This small molecule binds to this protein.
Small molecule (SMILES): O=C(O)c1ccc2cc1OCCOCCNc1ccn3ncc-2c3n1

Sequence of chain 1.A:
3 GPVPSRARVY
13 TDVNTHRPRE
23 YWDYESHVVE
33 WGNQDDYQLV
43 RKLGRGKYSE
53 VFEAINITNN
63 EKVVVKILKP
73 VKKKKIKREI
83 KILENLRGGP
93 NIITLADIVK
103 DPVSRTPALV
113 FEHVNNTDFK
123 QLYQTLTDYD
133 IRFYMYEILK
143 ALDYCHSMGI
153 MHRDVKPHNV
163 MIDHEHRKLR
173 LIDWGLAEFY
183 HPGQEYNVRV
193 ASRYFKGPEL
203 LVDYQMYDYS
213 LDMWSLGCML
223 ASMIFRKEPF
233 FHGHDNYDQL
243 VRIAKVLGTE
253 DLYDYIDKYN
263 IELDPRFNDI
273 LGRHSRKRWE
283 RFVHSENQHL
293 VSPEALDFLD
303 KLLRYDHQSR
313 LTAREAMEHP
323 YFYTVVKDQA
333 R

Binding-site contacts:
Ligand atom O3 contacts residue ILE174 of chain 1.A at 3.9 Å.
Ligand atom O1 contacts residue ILE174 of chain 1.A at 3.4 Å.
Ligand atom O3 contacts residue ASP175 of chain 1.A at 2.9 Å (salt-bridge).
Ligand atom O contacts residue LYS68 of chain 1.A at 2.9 Å (salt-bridge).
Ligand atom N2 contacts residue HIS115 of chain 1.A at 3.8 Å.
Ligand atom C3 contacts residue ILE95 of chain 1.A at 3.9 Å (hydrophobic).
Ligand atom C12 contacts residue MET163 of chain 1.A at 3.6 Å (hydrophobic).
Ligand atom C contacts residue LYS68 of chain 1.A at 3.6 Å.
Ligand atom C2 contacts residue ILE174 of chain 1.A at 3.9 Å (hydrophobic).
Ligand atom O3 contacts residue LYS68 of chain 1.A at 3.8 Å.
Ligand atom N1 contacts residue MET163 of chain 1.A at 3.8 Å.
Ligand atom C6 contacts residue ILE174 of chain 1.A at 3.6 Å (hydrophobic).
Ligand atom C9 contacts residue MET163 of chain 1.A at 4.0 Å (hydrophobic).
Ligand atom C15 contacts residue VAL116 of chain 1.A at 3.1 Å (hydrophobic).
Ligand atom N2 contacts residue VAL66 of chain 1.A at 3.5 Å.
Ligand atom C11 contacts residue LEU45 of chain 1.A at 4.0 Å (hydrophobic).
Ligand atom C16 contacts residue ASN118 of chain 1.A at 3.6 Å.
Ligand atom C1 contacts residue ILE174 of chain 1.A at 3.9 Å (hydrophobic).
Ligand atom N3 contacts residue VAL116 of chain 1.A at 3.5 Å (h-bond).
Ligand atom N2 contacts residue VAL116 of chain 1.A at 3.0 Å (h-bond).
Ligand atom C14 contacts residue GLU114 of chain 1.A at 3.5 Å.
Ligand atom C10 contacts residue LEU45 of chain 1.A at 3.8 Å (hydrophobic).
Ligand atom C2 contacts residue PHE113 of chain 1.A at 3.6 Å (hydrophobic).
Ligand atom N3 contacts residue VAL66 of chain 1.A at 3.6 Å.
Ligand atom C15 contacts residue HIS115 of chain 1.A at 3.9 Å.
Ligand atom C13 contacts residue VAL66 of chain 1.A at 3.8 Å (hydrophobic).
Ligand atom C contacts residue PHE113 of chain 1.A at 3.9 Å (hydrophobic).
Ligand atom C12 contacts residue VAL66 of chain 1.A at 3.8 Å (hydrophobic).
Ligand atom C7 contacts residue VAL53 of chain 1.A at 3.5 Å (hydrophobic).
Ligand atom C5 contacts residue ILE174 of chain 1.A at 4.0 Å (hydrophobic).
Ligand atom N2 contacts residue GLU114 of chain 1.A at 3.9 Å.
Ligand atom O2 contacts residue VAL53 of chain 1.A at 4.0 Å.
Ligand atom C2 contacts residue ILE95 of chain 1.A at 4.0 Å (hydrophobic).
Ligand atom C14 contacts residue VAL116 of chain 1.A at 3.7 Å (hydrophobic).
Ligand atom C contacts residue ASP175 of chain 1.A at 3.5 Å.
Ligand atom O3 contacts residue PHE113 of chain 1.A at 3.5 Å.
Ligand atom N3 contacts residue MET163 of chain 1.A at 3.9 Å.
Ligand atom C3 contacts residue PHE113 of chain 1.A at 3.9 Å (hydrophobic).
Ligand atom O contacts residue ASP175 of chain 1.A at 3.7 Å.
Ligand atom C14 contacts residue VAL66 of chain 1.A at 3.6 Å (hydrophobic).